Binding-site contacts:
Ligand atom S2 contacts residue VAL120 of chain 1.A at 3.8 Å.
Ligand atom O2A contacts residue HIS118 of chain 1.A at 3.5 Å (h-bond).
Ligand atom S1 contacts residue HIS93 of chain 1.A at 3.7 Å.
Ligand atom O1A contacts residue THR197 of chain 1.A at 3.0 Å (h-bond).
Ligand atom O1A contacts residue TRP207 of chain 1.A at 3.7 Å.
Ligand atom N21 contacts residue HIS95 of chain 1.A at 3.3 Å (h-bond).
Ligand atom C3 contacts residue HIS93 of chain 1.A at 3.8 Å.
Ligand atom C12 contacts residue PHE129 of chain 1.A at 4.0 Å (hydrophobic).
Ligand atom O3B contacts residue GLN91 of chain 1.A at 2.9 Å (h-bond).
Ligand atom O4B contacts residue LEU196 of chain 1.A at 3.9 Å.
Ligand atom S2 contacts residue LEU196 of chain 1.A at 3.6 Å.
Ligand atom C5 contacts residue THR198 of chain 1.A at 3.6 Å.
Ligand atom C4 contacts residue THR198 of chain 1.A at 3.3 Å.
Ligand atom N21 contacts residue ZN1 of chain 1.C at 1.9 Å.
Ligand atom O4B contacts residue PHE129 of chain 1.A at 3.1 Å.
Ligand atom O5 contacts residue THR198 of chain 1.A at 2.8 Å (h-bond).
Ligand atom S1 contacts residue THR197 of chain 1.A at 3.7 Å.
Ligand atom O1A contacts residue LEU196 of chain 1.A at 3.3 Å.
Ligand atom C6 contacts residue LEU196 of chain 1.A at 3.9 Å (hydrophobic).
Ligand atom S7 contacts residue PHE129 of chain 1.A at 4.1 Å.
Ligand atom C16 contacts residue LEU196 of chain 1.A at 3.7 Å (hydrophobic).
Ligand atom C13 contacts residue PHE129 of chain 1.A at 3.9 Å (hydrophobic).
Ligand atom O3B contacts residue PHE129 of chain 1.A at 4.1 Å.
Ligand atom O2A contacts residue ZN1 of chain 1.C at 3.0 Å.
Ligand atom C10 contacts residue THR198 of chain 1.A at 3.3 Å.
Ligand atom O2A contacts residue HIS93 of chain 1.A at 3.3 Å.
Ligand atom O1A contacts residue ZN1 of chain 1.C at 4.0 Å.
Ligand atom S7 contacts residue GLN91 of chain 1.A at 4.1 Å.
Ligand atom S2 contacts residue HIS93 of chain 1.A at 4.0 Å.
Ligand atom N21 contacts residue HIS118 of chain 1.A at 3.4 Å (h-bond).
Ligand atom S1 contacts residue HIS118 of chain 1.A at 4.0 Å.
Ligand atom C15 contacts residue PHE129 of chain 1.A at 4.1 Å (hydrophobic).
Ligand atom C14 contacts residue PHE129 of chain 1.A at 3.9 Å (hydrophobic).
Ligand atom S1 contacts residue ZN1 of chain 1.C at 3.0 Å.
Ligand atom C3 contacts residue ZN1 of chain 1.C at 4.1 Å.
Ligand atom O2A contacts residue VAL141 of chain 1.A at 3.9 Å.
Ligand atom N21 contacts residue THR197 of chain 1.A at 2.8 Å (h-bond).
Ligand atom O2A contacts residue VAL120 of chain 1.A at 4.0 Å.
Ligand atom N21 contacts residue HIS93 of chain 1.A at 3.2 Å (h-bond).
Ligand atom C3 contacts residue LEU196 of chain 1.A at 4.0 Å (hydrophobic).

Sequence of chain 1.A:
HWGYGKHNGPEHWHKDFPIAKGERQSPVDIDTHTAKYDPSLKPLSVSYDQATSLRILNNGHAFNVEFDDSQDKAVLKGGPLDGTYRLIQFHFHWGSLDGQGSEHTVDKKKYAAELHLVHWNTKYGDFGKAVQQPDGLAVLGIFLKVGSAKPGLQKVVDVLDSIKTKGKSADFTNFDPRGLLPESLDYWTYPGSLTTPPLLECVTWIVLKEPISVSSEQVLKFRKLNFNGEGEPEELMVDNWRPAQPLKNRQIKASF

The small molecule below binds the protein below.
Small molecule (SMILES): COc1ccc(N2C[C@H](O)c3cc(S(N)(=O)=O)sc3S2(=O)=O)cc1